Sequence of chain 1.B:
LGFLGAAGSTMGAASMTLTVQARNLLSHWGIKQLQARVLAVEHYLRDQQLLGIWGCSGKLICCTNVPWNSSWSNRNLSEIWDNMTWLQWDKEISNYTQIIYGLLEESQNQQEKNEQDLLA

This protein binds this small molecule.
Small molecule (SMILES): CC(=O)N[C@H]1[C@H](O[C@H]2[C@H](O)[C@@H](NC(C)=O)CO[C@@H]2CO[C@@H]2O[C@@H](C)[C@@H](O)[C@@H](O)[C@@H]2O)O[C@H](CO)[C@@H](O)[C@@H]1O

Binding-site contacts:
Ligand atom C1 contacts residue SER102 of chain 1.B at 3.7 Å.
Ligand atom C3 contacts residue ASN100 of chain 1.B at 3.7 Å.
Ligand atom O5 contacts residue SER102 of chain 1.B at 3.1 Å (h-bond).
Ligand atom C6 contacts residue ILE130 of chain 1.B at 4.3 Å (hydrophobic).
Ligand atom C5 contacts residue ASN100 of chain 1.B at 3.6 Å.
Ligand atom N2 contacts residue ASN100 of chain 1.B at 2.9 Å (h-bond).
Ligand atom C8 contacts residue ASN100 of chain 1.B at 3.9 Å.
Ligand atom O5 contacts residue SER102 of chain 1.B at 4.1 Å.
Ligand atom C4 contacts residue ILE130 of chain 1.B at 4.0 Å (hydrophobic).
Ligand atom C6 contacts residue SER102 of chain 1.B at 3.7 Å.
Ligand atom C6 contacts residue SER102 of chain 1.B at 4.2 Å.
Ligand atom C4 contacts residue ASN100 of chain 1.B at 4.1 Å.
Ligand atom C7 contacts residue ASN100 of chain 1.B at 3.3 Å.
Ligand atom O4 contacts residue ILE130 of chain 1.B at 3.8 Å.
Ligand atom C1 contacts residue ASN100 of chain 1.B at 1.4 Å.
Ligand atom C5 contacts residue SER102 of chain 1.B at 4.1 Å.
Ligand atom C2 contacts residue ASN100 of chain 1.B at 2.4 Å.
Ligand atom C6 contacts residue TRP103 of chain 1.B at 3.6 Å (hydrophobic).
Ligand atom O5 contacts residue ASN100 of chain 1.B at 2.3 Å (h-bond).
Ligand atom C6 contacts residue TYR127 of chain 1.B at 3.9 Å (hydrophobic).
Ligand atom O7 contacts residue ASN100 of chain 1.B at 3.9 Å.
Ligand atom C5 contacts residue SER102 of chain 1.B at 3.9 Å.